A protein and the small-molecule ligand that binds it are described below.
Small molecule (SMILES): COc1cc(Nc2nccc(Nc3cnc4ccccc4c3)n2)ccc1N1CCOCC1

Sequence of chain 1.B:
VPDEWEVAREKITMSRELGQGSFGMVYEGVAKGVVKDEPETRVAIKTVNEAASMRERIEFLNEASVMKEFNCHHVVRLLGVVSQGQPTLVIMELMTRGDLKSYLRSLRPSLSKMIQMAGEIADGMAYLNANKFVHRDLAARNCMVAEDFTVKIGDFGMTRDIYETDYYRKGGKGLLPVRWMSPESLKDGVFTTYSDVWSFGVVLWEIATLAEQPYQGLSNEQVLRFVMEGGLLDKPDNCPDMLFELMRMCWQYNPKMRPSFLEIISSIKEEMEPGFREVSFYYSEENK

Binding-site contacts:
Ligand atom C9 contacts residue ASP174 of chain 1.B at 3.3 Å.
Ligand atom C17 contacts residue MET171 of chain 1.B at 3.3 Å (hydrophobic).
Ligand atom N6 contacts residue LEU96 of chain 1.B at 3.9 Å.
Ligand atom C11 contacts residue MET97 of chain 1.B at 2.9 Å (hydrophobic).
Ligand atom N4 contacts residue MET157 of chain 1.B at 3.7 Å.
Ligand atom C18 contacts residue VAL28 of chain 1.B at 3.8 Å (hydrophobic).
Ligand atom N6 contacts residue MET157 of chain 1.B at 3.9 Å.
Ligand atom N5 contacts residue MET157 of chain 1.B at 3.8 Å.
Ligand atom C21 contacts residue VAL28 of chain 1.B at 3.9 Å (hydrophobic).
Ligand atom N3 contacts residue VAL28 of chain 1.B at 3.6 Å.
Ligand atom N4 contacts residue GLU95 of chain 1.B at 3.3 Å (salt-bridge).
Ligand atom C22 contacts residue VAL28 of chain 1.B at 3.8 Å (hydrophobic).
Ligand atom C1 contacts residue ALA46 of chain 1.B at 3.9 Å (hydrophobic).
Ligand atom C10 contacts residue GLY23 of chain 1.B at 3.5 Å.
Ligand atom N2 contacts residue ASP168 of chain 1.B at 3.0 Å (salt-bridge).
Ligand atom C24 contacts residue ASP168 of chain 1.B at 3.5 Å.
Ligand atom C16 contacts residue GLY100 of chain 1.B at 3.8 Å.
Ligand atom N6 contacts residue MET97 of chain 1.B at 3.3 Å (h-bond).
Ligand atom C23 contacts residue GLU95 of chain 1.B at 3.0 Å.
Ligand atom C8 contacts residue LEU20 of chain 1.B at 3.8 Å (hydrophobic).
Ligand atom C19 contacts residue VAL28 of chain 1.B at 3.8 Å (hydrophobic).
Ligand atom C24 contacts residue MET157 of chain 1.B at 3.7 Å (hydrophobic).
Ligand atom C12 contacts residue MET97 of chain 1.B at 3.4 Å (hydrophobic).
Ligand atom C10 contacts residue ASP174 of chain 1.B at 3.6 Å.
Ligand atom C22 contacts residue ASP168 of chain 1.B at 3.9 Å.
Ligand atom C23 contacts residue ALA46 of chain 1.B at 3.8 Å (hydrophobic).
Ligand atom C1 contacts residue ASP168 of chain 1.B at 3.0 Å.
Ligand atom C4 contacts residue MET157 of chain 1.B at 3.5 Å (hydrophobic).
Ligand atom C15 contacts residue GLY100 of chain 1.B at 3.8 Å.
Ligand atom C9 contacts residue GLN22 of chain 1.B at 2.8 Å.
Ligand atom C1 contacts residue MET157 of chain 1.B at 4.0 Å (hydrophobic).
Ligand atom C16 contacts residue MET97 of chain 1.B at 3.8 Å (hydrophobic).
Ligand atom N4 contacts residue ALA46 of chain 1.B at 3.8 Å.
Ligand atom N4 contacts residue MET97 of chain 1.B at 3.5 Å (h-bond).
Ligand atom C8 contacts residue GLY21 of chain 1.B at 3.9 Å.
Ligand atom C23 contacts residue VAL78 of chain 1.B at 3.6 Å (hydrophobic).
Ligand atom C21 contacts residue MET171 of chain 1.B at 3.9 Å (hydrophobic).
Ligand atom O1 contacts residue LEU20 of chain 1.B at 3.6 Å (h-bond).
Ligand atom C17 contacts residue ASP101 of chain 1.B at 3.6 Å.
Ligand atom C10 contacts residue GLN22 of chain 1.B at 2.9 Å.